The small molecule below binds the protein below.
Small molecule (SMILES): NCC(=O)O

Sequence of chain 1.G:
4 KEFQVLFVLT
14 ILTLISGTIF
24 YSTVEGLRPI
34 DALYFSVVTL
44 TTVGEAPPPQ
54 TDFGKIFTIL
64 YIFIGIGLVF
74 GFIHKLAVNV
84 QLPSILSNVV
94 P

Binding-site contacts:
Ligand atom C contacts residue PRO51 of chain 1.G at 4.0 Å (hydrophobic).
Ligand atom C contacts residue PRO50 of chain 1.G at 3.6 Å (hydrophobic).
Ligand atom C contacts residue GLY1 of chain 1.PA at 4.2 Å.
Ligand atom CA contacts residue PRO52 of chain 1.G at 4.1 Å (hydrophobic).
Ligand atom N contacts residue PRO52 of chain 1.G at 3.9 Å.
Ligand atom C contacts residue PHE38 of chain 1.G at 4.5 Å (hydrophobic).
Ligand atom N contacts residue PHE38 of chain 1.G at 3.2 Å.
Ligand atom OXT contacts residue LEU30 of chain 1.G at 4.3 Å.
Ligand atom O contacts residue PRO50 of chain 1.G at 3.1 Å.
Ligand atom CA contacts residue PRO51 of chain 1.G at 4.0 Å (hydrophobic).
Ligand atom N contacts residue LEU30 of chain 1.G at 4.2 Å.
Ligand atom OXT contacts residue GLU28 of chain 1.G at 4.2 Å.
Ligand atom OXT contacts residue PRO51 of chain 1.G at 4.0 Å.
Ligand atom CA contacts residue PHE38 of chain 1.G at 3.0 Å (hydrophobic).
Ligand atom N contacts residue PRO51 of chain 1.G at 4.4 Å.
Ligand atom CA contacts residue PRO50 of chain 1.G at 2.9 Å (hydrophobic).
Ligand atom OXT contacts residue PRO52 of chain 1.G at 4.5 Å.
Ligand atom O contacts residue GLY1 of chain 1.PA at 3.4 Å.
Ligand atom N contacts residue PRO50 of chain 1.G at 4.1 Å.